Binding-site contacts:
Ligand atom O6 contacts residue GLY98 of chain 1.C at 2.9 Å.
Ligand atom C1 contacts residue LEU99 of chain 1.C at 3.6 Å (hydrophobic).
Ligand atom O3 contacts residue ARG228 of chain 1.C at 2.8 Å (salt-bridge).
Ligand atom C4 contacts residue GLY227 of chain 1.C at 3.9 Å.
Ligand atom O6 contacts residue ALA207 of chain 1.C at 3.5 Å.
Ligand atom O3 contacts residue GLY227 of chain 1.C at 3.5 Å.
Ligand atom C2 contacts residue TYR12 of chain 1.C at 3.2 Å (hydrophobic).
Ligand atom O1 contacts residue LEU99 of chain 1.C at 3.5 Å.
Ligand atom O4 contacts residue TYR12 of chain 1.C at 3.8 Å.
Ligand atom C6 contacts residue TYR12 of chain 1.C at 3.7 Å (hydrophobic).
Ligand atom C6 contacts residue LEU99 of chain 1.C at 3.9 Å (hydrophobic).
Ligand atom C5 contacts residue ASP208 of chain 1.C at 4.0 Å.
Ligand atom O5 contacts residue TYR100 of chain 1.C at 3.9 Å.
Ligand atom O4 contacts residue ARG228 of chain 1.C at 3.2 Å (salt-bridge).
Ligand atom C6 contacts residue TYR100 of chain 1.C at 3.5 Å (hydrophobic).
Ligand atom C5 contacts residue TYR12 of chain 1.C at 3.8 Å (hydrophobic).
Ligand atom O2 contacts residue TYR12 of chain 1.C at 3.9 Å.
Ligand atom O5 contacts residue GLY98 of chain 1.C at 4.0 Å.
Ligand atom C5 contacts residue LEU99 of chain 1.C at 3.9 Å (hydrophobic).
Ligand atom O4 contacts residue ASN14 of chain 1.C at 3.3 Å (h-bond).
Ligand atom O2 contacts residue GLY98 of chain 1.C at 3.4 Å.
Ligand atom O6 contacts residue LEU99 of chain 1.C at 2.9 Å (h-bond).
Ligand atom O6 contacts residue ASP208 of chain 1.C at 3.0 Å (salt-bridge).
Ligand atom C6 contacts residue ALA207 of chain 1.C at 3.8 Å (hydrophobic).
Ligand atom O4 contacts residue GLY227 of chain 1.C at 3.7 Å.
Ligand atom C1 contacts residue TYR12 of chain 1.C at 3.5 Å (hydrophobic).
Ligand atom O6 contacts residue TYR100 of chain 1.C at 2.6 Å (h-bond).
Ligand atom O5 contacts residue LEU99 of chain 1.C at 3.0 Å (h-bond).
Ligand atom C4 contacts residue ARG228 of chain 1.C at 3.8 Å.
Ligand atom C2 contacts residue LEU99 of chain 1.C at 4.1 Å (hydrophobic).
Ligand atom C7 contacts residue LEU99 of chain 1.C at 3.9 Å (hydrophobic).
Ligand atom C4 contacts residue GLY98 of chain 1.C at 3.8 Å.
Ligand atom C7 contacts residue TYR100 of chain 1.C at 3.6 Å (hydrophobic).
Ligand atom O2 contacts residue LEU99 of chain 1.C at 3.2 Å (h-bond).
Ligand atom O1 contacts residue TYR100 of chain 1.C at 3.3 Å.
Ligand atom O1 contacts residue TYR12 of chain 1.C at 3.6 Å (h-bond).
Ligand atom O4 contacts residue ASP208 of chain 1.C at 2.4 Å (salt-bridge).
Ligand atom C4 contacts residue ASP208 of chain 1.C at 3.2 Å.
Ligand atom C6 contacts residue ASP208 of chain 1.C at 3.5 Å.
Ligand atom C3 contacts residue ARG228 of chain 1.C at 3.9 Å.

Sequence of chain 1.C:
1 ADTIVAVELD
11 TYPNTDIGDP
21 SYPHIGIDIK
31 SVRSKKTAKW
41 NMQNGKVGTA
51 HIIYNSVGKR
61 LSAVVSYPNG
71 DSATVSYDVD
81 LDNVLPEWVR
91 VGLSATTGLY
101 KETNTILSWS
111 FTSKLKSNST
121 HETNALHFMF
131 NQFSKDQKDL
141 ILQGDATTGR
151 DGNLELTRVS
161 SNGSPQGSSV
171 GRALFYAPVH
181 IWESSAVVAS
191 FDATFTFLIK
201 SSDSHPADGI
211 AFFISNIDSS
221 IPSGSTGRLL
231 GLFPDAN

This small molecule binds to this protein.
Small molecule (SMILES): CO[C@H]1O[C@H](CO)[C@@H](O)[C@H](O[C@H]2O[C@H](CO)[C@@H](O)[C@H](O)[C@@H]2O)[C@@H]1O